Sequence of chain 13.A:
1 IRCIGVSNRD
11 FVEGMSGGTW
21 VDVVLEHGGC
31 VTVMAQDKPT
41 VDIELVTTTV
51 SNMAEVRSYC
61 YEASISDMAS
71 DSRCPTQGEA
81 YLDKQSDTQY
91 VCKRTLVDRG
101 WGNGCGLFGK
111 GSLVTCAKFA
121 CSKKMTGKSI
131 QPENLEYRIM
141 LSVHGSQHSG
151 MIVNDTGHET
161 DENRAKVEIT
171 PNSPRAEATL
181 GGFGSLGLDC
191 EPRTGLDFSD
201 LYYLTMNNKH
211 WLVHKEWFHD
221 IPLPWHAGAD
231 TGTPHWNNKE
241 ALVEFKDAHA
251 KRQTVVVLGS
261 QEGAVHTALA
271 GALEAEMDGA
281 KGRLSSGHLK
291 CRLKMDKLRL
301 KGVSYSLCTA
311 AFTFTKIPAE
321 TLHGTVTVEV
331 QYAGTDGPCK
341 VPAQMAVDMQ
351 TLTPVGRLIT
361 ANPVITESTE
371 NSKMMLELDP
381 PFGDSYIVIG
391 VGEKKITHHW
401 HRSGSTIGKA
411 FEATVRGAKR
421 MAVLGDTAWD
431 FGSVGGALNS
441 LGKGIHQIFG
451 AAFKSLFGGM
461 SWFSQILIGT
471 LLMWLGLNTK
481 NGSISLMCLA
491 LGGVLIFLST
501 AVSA

A small-molecule ligand and the protein it binds are described below.
Small molecule (SMILES): CC(=O)N[C@@H]1[C@@H](O)[C@H](O)[C@@H](CO)O[C@H]1O

Binding-site contacts:
Ligand atom O5 contacts residue THR160 of chain 13.A at 3.2 Å.
Ligand atom O7 contacts residue THR160 of chain 13.A at 2.5 Å.
Ligand atom C4 contacts residue ASN154 of chain 13.A at 4.3 Å.
Ligand atom N2 contacts residue ASN154 of chain 13.A at 3.0 Å (h-bond).
Ligand atom C7 contacts residue THR160 of chain 13.A at 3.4 Å.
Ligand atom O6 contacts residue HIS158 of chain 13.A at 3.4 Å (h-bond).
Ligand atom C8 contacts residue ILE152 of chain 13.A at 4.3 Å (hydrophobic).
Ligand atom C6 contacts residue HIS158 of chain 13.A at 4.0 Å.
Ligand atom C1 contacts residue THR160 of chain 13.A at 3.0 Å.
Ligand atom C7 contacts residue ASN154 of chain 13.A at 3.0 Å.
Ligand atom O5 contacts residue ASN154 of chain 13.A at 2.4 Å (h-bond).
Ligand atom C2 contacts residue ASN154 of chain 13.A at 2.5 Å.
Ligand atom O3 contacts residue THR160 of chain 13.A at 4.3 Å.
Ligand atom C5 contacts residue ASN154 of chain 13.A at 3.8 Å.
Ligand atom C8 contacts residue VAL153 of chain 13.A at 4.4 Å (hydrophobic).
Ligand atom O7 contacts residue ASP161 of chain 13.A at 3.7 Å.
Ligand atom C8 contacts residue ASN154 of chain 13.A at 4.1 Å.
Ligand atom C6 contacts residue THR160 of chain 13.A at 3.7 Å.
Ligand atom O5 contacts residue HIS158 of chain 13.A at 3.8 Å.
Ligand atom C2 contacts residue THR160 of chain 13.A at 2.7 Å.
Ligand atom C5 contacts residue THR160 of chain 13.A at 3.7 Å.
Ligand atom C1 contacts residue ASN154 of chain 13.A at 1.6 Å.
Ligand atom O7 contacts residue ASN154 of chain 13.A at 2.7 Å (h-bond).
Ligand atom C3 contacts residue ASN154 of chain 13.A at 3.9 Å.
Ligand atom C3 contacts residue THR160 of chain 13.A at 3.9 Å.
Ligand atom C4 contacts residue THR160 of chain 13.A at 3.6 Å.
Ligand atom N2 contacts residue THR160 of chain 13.A at 3.5 Å.